Binding-site contacts:
Ligand atom N2 contacts residue ARG312 of chain 1.A at 4.4 Å.
Ligand atom C3 contacts residue ASN36 of chain 1.A at 3.8 Å.
Ligand atom O7 contacts residue ASN36 of chain 1.A at 4.1 Å.
Ligand atom C1 contacts residue ASN36 of chain 1.A at 1.4 Å.
Ligand atom O5 contacts residue THR38 of chain 1.A at 3.8 Å.
Ligand atom C5 contacts residue ASN36 of chain 1.A at 3.3 Å.
Ligand atom C8 contacts residue ARG312 of chain 1.A at 3.5 Å.
Ligand atom O6 contacts residue GLU40 of chain 1.A at 2.9 Å.
Ligand atom O6 contacts residue THR38 of chain 1.A at 2.7 Å (h-bond).
Ligand atom O6 contacts residue THR41 of chain 1.A at 4.2 Å.
Ligand atom O5 contacts residue ASN36 of chain 1.A at 1.9 Å (h-bond).
Ligand atom C6 contacts residue THR38 of chain 1.A at 3.9 Å.
Ligand atom C7 contacts residue ARG312 of chain 1.A at 4.2 Å.
Ligand atom O5 contacts residue THR41 of chain 1.A at 4.0 Å.
Ligand atom C6 contacts residue THR41 of chain 1.A at 4.5 Å.
Ligand atom C1 contacts residue THR38 of chain 1.A at 4.1 Å.
Ligand atom C6 contacts residue ASN36 of chain 1.A at 4.2 Å.
Ligand atom C8 contacts residue ASP310 of chain 1.A at 3.2 Å.
Ligand atom C6 contacts residue GLU40 of chain 1.A at 3.7 Å.
Ligand atom C5 contacts residue THR38 of chain 1.A at 4.3 Å.
Ligand atom C4 contacts residue ASN36 of chain 1.A at 3.9 Å.
Ligand atom C7 contacts residue ASN36 of chain 1.A at 4.0 Å.
Ligand atom N2 contacts residue ASN36 of chain 1.A at 3.2 Å (h-bond).
Ligand atom C2 contacts residue ASN36 of chain 1.A at 2.5 Å.

Sequence of chain 1.A:
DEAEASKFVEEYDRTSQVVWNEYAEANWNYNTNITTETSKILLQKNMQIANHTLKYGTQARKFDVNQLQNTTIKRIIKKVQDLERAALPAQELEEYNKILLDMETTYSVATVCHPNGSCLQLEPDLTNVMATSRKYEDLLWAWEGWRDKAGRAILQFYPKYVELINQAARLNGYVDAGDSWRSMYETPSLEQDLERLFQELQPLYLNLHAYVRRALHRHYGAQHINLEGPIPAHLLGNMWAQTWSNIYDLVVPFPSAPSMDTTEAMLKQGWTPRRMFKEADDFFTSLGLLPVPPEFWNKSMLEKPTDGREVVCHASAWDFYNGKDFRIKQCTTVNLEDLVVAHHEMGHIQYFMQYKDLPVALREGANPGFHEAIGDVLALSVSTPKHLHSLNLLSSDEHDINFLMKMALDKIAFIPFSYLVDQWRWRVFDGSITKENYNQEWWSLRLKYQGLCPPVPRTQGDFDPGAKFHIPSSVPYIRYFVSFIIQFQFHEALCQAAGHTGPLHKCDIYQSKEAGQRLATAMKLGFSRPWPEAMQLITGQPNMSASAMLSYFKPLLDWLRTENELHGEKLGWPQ

The protein below binds the small molecule below.
Small molecule (SMILES): CC(=O)N[C@@H]1[C@@H](O)[C@H](O)[C@@H](CO)O[C@H]1O